This small molecule binds to this protein.
Small molecule (SMILES): CN1CCC[C@H](n2nc(Cc3ccc(Cl)cc3)c3ccccc3c2=O)CC1

Sequence of chain 6.A:
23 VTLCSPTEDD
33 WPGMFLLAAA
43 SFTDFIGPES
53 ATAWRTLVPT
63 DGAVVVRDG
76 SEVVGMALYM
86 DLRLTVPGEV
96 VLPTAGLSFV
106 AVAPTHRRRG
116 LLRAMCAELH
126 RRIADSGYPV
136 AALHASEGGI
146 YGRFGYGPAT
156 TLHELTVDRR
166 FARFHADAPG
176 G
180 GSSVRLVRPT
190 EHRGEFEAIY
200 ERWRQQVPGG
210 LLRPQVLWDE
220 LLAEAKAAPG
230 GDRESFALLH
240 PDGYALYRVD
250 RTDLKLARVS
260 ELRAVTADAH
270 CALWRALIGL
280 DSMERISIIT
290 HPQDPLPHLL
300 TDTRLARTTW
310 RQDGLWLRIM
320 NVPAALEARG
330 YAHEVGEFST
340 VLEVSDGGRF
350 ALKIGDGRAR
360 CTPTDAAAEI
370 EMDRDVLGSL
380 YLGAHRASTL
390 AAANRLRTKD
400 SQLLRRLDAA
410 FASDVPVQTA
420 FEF

Binding-site contacts:
Ligand atom CL contacts residue LEU83 of chain 6.A at 3.8 Å.
Ligand atom C19 contacts residue ASP46 of chain 6.A at 3.6 Å.
Ligand atom C20 contacts residue SER52 of chain 6.A at 3.4 Å.
Ligand atom C5 contacts residue PHE422 of chain 6.A at 4.2 Å (hydrophobic).
Ligand atom C5 contacts residue PHE104 of chain 6.A at 3.8 Å (hydrophobic).
Ligand atom C18 contacts residue ASP46 of chain 6.A at 3.6 Å.
Ligand atom C5 contacts residue GOL1 of chain 6.D at 3.2 Å.
Ligand atom CL contacts residue ARG57 of chain 6.A at 3.4 Å.
Ligand atom CL contacts residue PHE104 of chain 6.A at 4.2 Å.
Ligand atom C12 contacts residue PHE104 of chain 6.A at 3.9 Å (hydrophobic).
Ligand atom C8 contacts residue PHE422 of chain 6.A at 3.8 Å (hydrophobic).
Ligand atom C14 contacts residue SER103 of chain 6.A at 3.3 Å.
Ligand atom C4 contacts residue PHE44 of chain 6.A at 4.0 Å (hydrophobic).
Ligand atom C11 contacts residue ALA53 of chain 6.A at 3.9 Å (hydrophobic).
Ligand atom C21 contacts residue TRP56 of chain 6.A at 3.6 Å (hydrophobic).
Ligand atom C13 contacts residue TRP56 of chain 6.A at 3.5 Å (hydrophobic).
Ligand atom C14 contacts residue MET85 of chain 6.A at 4.1 Å (hydrophobic).
Ligand atom C10 contacts residue TRP56 of chain 6.A at 3.9 Å (hydrophobic).
Ligand atom C9 contacts residue PHE104 of chain 6.A at 4.2 Å (hydrophobic).
Ligand atom N2 contacts residue PHE422 of chain 6.A at 4.0 Å.
Ligand atom C12 contacts residue TRP56 of chain 6.A at 3.7 Å (hydrophobic).
Ligand atom C9 contacts residue TRP56 of chain 6.A at 3.7 Å (hydrophobic).
Ligand atom C11 contacts residue TRP56 of chain 6.A at 3.9 Å (hydrophobic).
Ligand atom C18 contacts residue PHE47 of chain 6.A at 3.9 Å (hydrophobic).
Ligand atom O contacts residue PHE44 of chain 6.A at 3.4 Å.
Ligand atom C10 contacts residue PHE104 of chain 6.A at 3.7 Å (hydrophobic).
Ligand atom C14 contacts residue TRP56 of chain 6.A at 3.6 Å (hydrophobic).
Ligand atom C11 contacts residue PHE104 of chain 6.A at 3.5 Å (hydrophobic).
Ligand atom C9 contacts residue SER103 of chain 6.A at 3.8 Å.
Ligand atom C8 contacts residue TRP56 of chain 6.A at 3.9 Å (hydrophobic).
Ligand atom CL contacts residue ALA53 of chain 6.A at 4.2 Å.
Ligand atom N2 contacts residue SER103 of chain 6.A at 3.9 Å.
Ligand atom C8 contacts residue SER103 of chain 6.A at 3.7 Å.
Ligand atom O contacts residue ASP46 of chain 6.A at 3.7 Å.
Ligand atom C5 contacts residue SER103 of chain 6.A at 3.8 Å.
Ligand atom C13 contacts residue SER103 of chain 6.A at 4.2 Å.
Ligand atom C21 contacts residue SER52 of chain 6.A at 4.0 Å.
Ligand atom CL contacts residue TRP33 of chain 6.A at 4.0 Å.
Ligand atom C13 contacts residue LEU83 of chain 6.A at 4.1 Å (hydrophobic).
Ligand atom C20 contacts residue TRP56 of chain 6.A at 4.0 Å (hydrophobic).